Binding-site contacts:
Ligand atom C5' contacts residue PRO269 of chain 1.B at 3.9 Å (hydrophobic).
Ligand atom C4' contacts residue VAL271 of chain 1.B at 3.8 Å (hydrophobic).
Ligand atom N6 contacts residue HEM1 of chain 1.I at 3.4 Å.
Ligand atom C6 contacts residue GLU296 of chain 1.B at 3.5 Å.
Ligand atom C3 contacts residue PHE288 of chain 1.B at 4.1 Å (hydrophobic).
Ligand atom N1 contacts residue HEM1 of chain 1.I at 3.8 Å.
Ligand atom C4' contacts residue HEM1 of chain 1.I at 4.2 Å.
Ligand atom C7 contacts residue VAL271 of chain 1.B at 4.0 Å (hydrophobic).
Ligand atom C2' contacts residue GLU296 of chain 1.B at 3.6 Å.
Ligand atom C2 contacts residue GLU296 of chain 1.B at 3.6 Å.
Ligand atom C5 contacts residue PRO269 of chain 1.B at 4.0 Å (hydrophobic).
Ligand atom C3' contacts residue HEM1 of chain 1.I at 3.5 Å.
Ligand atom C3 contacts residue HEM1 of chain 1.I at 4.1 Å.
Ligand atom C2 contacts residue HEM1 of chain 1.I at 4.0 Å.
Ligand atom C4' contacts residue GLU296 of chain 1.B at 3.9 Å.
Ligand atom N11 contacts residue HEM1 of chain 1.I at 3.8 Å.
Ligand atom C6 contacts residue PRO269 of chain 1.B at 4.0 Å (hydrophobic).
Ligand atom N6 contacts residue TRP291 of chain 1.B at 2.9 Å (h-bond).
Ligand atom N1 contacts residue GLU296 of chain 1.B at 2.8 Å (salt-bridge).
Ligand atom C6 contacts residue TRP291 of chain 1.B at 3.9 Å (hydrophobic).
Ligand atom N1' contacts residue TYR292 of chain 1.B at 4.0 Å.
Ligand atom N8 contacts residue HEM1 of chain 1.I at 2.7 Å (h-bond).
Ligand atom C3' contacts residue GLN182 of chain 1.B at 3.7 Å.
Ligand atom C3 contacts residue VAL271 of chain 1.B at 3.6 Å (hydrophobic).
Ligand atom C4 contacts residue HEM1 of chain 1.I at 3.6 Å.
Ligand atom N6 contacts residue MET293 of chain 1.B at 4.2 Å.
Ligand atom N1' contacts residue GLU296 of chain 1.B at 2.6 Å (salt-bridge).
Ligand atom N6 contacts residue TYR292 of chain 1.B at 3.8 Å.
Ligand atom C7 contacts residue HEM1 of chain 1.I at 3.6 Å.
Ligand atom C5' contacts residue TYR292 of chain 1.B at 3.9 Å (hydrophobic).
Ligand atom C9 contacts residue HEM1 of chain 1.I at 3.4 Å.
Ligand atom N6 contacts residue PRO269 of chain 1.B at 4.0 Å.
Ligand atom N6 contacts residue GLU296 of chain 1.B at 2.7 Å (salt-bridge).
Ligand atom C6 contacts residue HEM1 of chain 1.I at 3.6 Å.
Ligand atom C2' contacts residue HEM1 of chain 1.I at 3.2 Å.
Ligand atom C5 contacts residue HEM1 of chain 1.I at 3.3 Å.
Ligand atom C7 contacts residue GLU296 of chain 1.B at 3.6 Å.
Ligand atom C10 contacts residue HEM1 of chain 1.I at 3.3 Å.
Ligand atom N11 contacts residue TRP382 of chain 1.B at 4.0 Å.
Ligand atom C5' contacts residue GLU296 of chain 1.B at 3.0 Å.

Sequence of chain 1.B:
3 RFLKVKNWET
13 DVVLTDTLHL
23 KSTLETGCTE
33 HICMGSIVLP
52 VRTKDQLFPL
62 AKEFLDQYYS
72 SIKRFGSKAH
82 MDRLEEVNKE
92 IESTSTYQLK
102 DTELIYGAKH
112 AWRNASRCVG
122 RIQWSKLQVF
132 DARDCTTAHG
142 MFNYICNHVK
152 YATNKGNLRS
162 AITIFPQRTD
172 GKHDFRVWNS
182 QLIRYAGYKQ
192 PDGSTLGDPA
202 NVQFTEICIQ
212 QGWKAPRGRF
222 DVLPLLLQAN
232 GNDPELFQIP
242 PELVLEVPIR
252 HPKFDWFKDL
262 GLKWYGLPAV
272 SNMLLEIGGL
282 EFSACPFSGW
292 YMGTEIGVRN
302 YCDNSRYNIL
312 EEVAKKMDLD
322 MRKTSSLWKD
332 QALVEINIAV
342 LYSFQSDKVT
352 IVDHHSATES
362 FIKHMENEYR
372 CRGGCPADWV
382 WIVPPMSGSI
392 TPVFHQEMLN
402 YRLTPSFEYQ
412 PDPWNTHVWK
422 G

The protein below binds the small molecule below.
Small molecule (SMILES): NCCN[C@@H]1CNC[C@@H]1Cc1cccc(N)n1